Sequence of chain 1.F:
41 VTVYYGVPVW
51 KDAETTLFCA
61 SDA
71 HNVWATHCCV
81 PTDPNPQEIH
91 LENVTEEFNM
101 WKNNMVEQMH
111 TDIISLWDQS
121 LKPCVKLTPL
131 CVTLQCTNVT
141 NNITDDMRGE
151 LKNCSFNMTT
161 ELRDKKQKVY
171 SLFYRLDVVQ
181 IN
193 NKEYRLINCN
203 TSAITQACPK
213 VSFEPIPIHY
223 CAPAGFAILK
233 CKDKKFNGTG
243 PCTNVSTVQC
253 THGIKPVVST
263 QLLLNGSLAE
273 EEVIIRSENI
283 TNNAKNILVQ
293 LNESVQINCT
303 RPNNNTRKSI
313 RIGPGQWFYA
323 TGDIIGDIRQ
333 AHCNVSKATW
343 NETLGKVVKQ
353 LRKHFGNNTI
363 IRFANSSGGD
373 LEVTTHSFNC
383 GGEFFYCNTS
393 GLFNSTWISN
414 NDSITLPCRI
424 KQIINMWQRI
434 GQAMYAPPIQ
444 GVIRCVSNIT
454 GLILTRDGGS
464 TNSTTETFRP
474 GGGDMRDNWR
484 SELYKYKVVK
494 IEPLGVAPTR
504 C

Binding-site contacts:
Ligand atom O5 contacts residue ASN306 of chain 1.F at 2.5 Å (h-bond).
Ligand atom C1 contacts residue ASN306 of chain 1.F at 1.5 Å.
Ligand atom C5 contacts residue ILE327 of chain 1.F at 4.1 Å (hydrophobic).
Ligand atom C5 contacts residue ASN306 of chain 1.F at 3.8 Å.
Ligand atom C8 contacts residue ASN306 of chain 1.F at 4.3 Å.
Ligand atom C4 contacts residue ASN306 of chain 1.F at 4.4 Å.
Ligand atom C3 contacts residue ASN306 of chain 1.F at 3.9 Å.
Ligand atom C2 contacts residue ASN306 of chain 1.F at 2.6 Å.
Ligand atom C8 contacts residue VAL445 of chain 1.F at 3.5 Å (hydrophobic).
Ligand atom C1 contacts residue ILE327 of chain 1.F at 3.9 Å (hydrophobic).
Ligand atom N2 contacts residue ASN306 of chain 1.F at 3.0 Å (h-bond).
Ligand atom C7 contacts residue ASN306 of chain 1.F at 3.3 Å.
Ligand atom C6 contacts residue ILE327 of chain 1.F at 4.4 Å (hydrophobic).
Ligand atom O7 contacts residue ASN306 of chain 1.F at 3.2 Å (h-bond).
Ligand atom C7 contacts residue VAL445 of chain 1.F at 4.3 Å (hydrophobic).
Ligand atom O5 contacts residue ILE327 of chain 1.F at 3.5 Å.

The protein below binds the small molecule below.
Small molecule (SMILES): CC(=O)N[C@@H]1[C@@H](O)[C@H](O)[C@@H](CO)O[C@H]1O